A small-molecule ligand and the protein it binds are described below.
Small molecule (SMILES): COC1=CC(=O)c2c(c(COc3ccccc3)c(C)n2C)C1=O

Binding-site contacts:
Ligand atom C19 contacts residue FAD1 of chain 1.L at 3.5 Å.
Ligand atom C37 contacts residue PHE178 of chain 1.B at 3.5 Å (hydrophobic).
Ligand atom C1 contacts residue PRO68 of chain 1.B at 3.7 Å (hydrophobic).
Ligand atom C5 contacts residue FAD1 of chain 1.L at 3.8 Å.
Ligand atom C6 contacts residue TYR128 of chain 1.B at 3.1 Å (hydrophobic).
Ligand atom C12 contacts residue TRP105 of chain 1.D at 3.6 Å (hydrophobic).
Ligand atom C29 contacts residue MET154 of chain 1.D at 3.5 Å (hydrophobic).
Ligand atom N7 contacts residue FAD1 of chain 1.L at 3.6 Å.
Ligand atom C1 contacts residue TYR128 of chain 1.B at 3.1 Å (hydrophobic).
Ligand atom O44 contacts residue TYR128 of chain 1.B at 3.6 Å (h-bond).
Ligand atom C26 contacts residue TYR128 of chain 1.B at 3.6 Å (hydrophobic).
Ligand atom C2 contacts residue FAD1 of chain 1.L at 3.6 Å.
Ligand atom O20 contacts residue HIS161 of chain 1.D at 3.5 Å (h-bond).
Ligand atom C4 contacts residue FAD1 of chain 1.L at 3.5 Å.
Ligand atom C3 contacts residue FAD1 of chain 1.L at 3.6 Å.
Ligand atom C4 contacts residue TYR128 of chain 1.B at 3.8 Å (hydrophobic).
Ligand atom C12 contacts residue FAD1 of chain 1.L at 3.6 Å.
Ligand atom C1 contacts residue TYR126 of chain 1.B at 3.6 Å (hydrophobic).
Ligand atom C45 contacts residue FAD1 of chain 1.L at 3.8 Å.
Ligand atom C28 contacts residue TYR128 of chain 1.B at 3.7 Å (hydrophobic).
Ligand atom O11 contacts residue FAD1 of chain 1.L at 3.6 Å.
Ligand atom C28 contacts residue MET154 of chain 1.D at 3.8 Å (hydrophobic).
Ligand atom C6 contacts residue FAD1 of chain 1.L at 3.5 Å.
Ligand atom C5 contacts residue TYR128 of chain 1.B at 3.5 Å (hydrophobic).
Ligand atom C25 contacts residue TYR128 of chain 1.B at 3.5 Å (hydrophobic).
Ligand atom O10 contacts residue GLY150 of chain 1.D at 3.7 Å.
Ligand atom C9 contacts residue FAD1 of chain 1.L at 3.7 Å.
Ligand atom C28 contacts residue MET131 of chain 1.B at 3.6 Å (hydrophobic).
Ligand atom C1 contacts residue FAD1 of chain 1.L at 3.7 Å.
Ligand atom C45 contacts residue PRO68 of chain 1.B at 3.4 Å (hydrophobic).
Ligand atom C2 contacts residue TYR128 of chain 1.B at 3.5 Å (hydrophobic).
Ligand atom C2 contacts residue TYR126 of chain 1.B at 3.0 Å (hydrophobic).
Ligand atom O10 contacts residue GLY149 of chain 1.D at 3.5 Å.
Ligand atom C3 contacts residue TYR126 of chain 1.B at 3.7 Å (hydrophobic).
Ligand atom O11 contacts residue TYR126 of chain 1.B at 2.6 Å (h-bond).
Ligand atom C24 contacts residue TYR128 of chain 1.B at 3.7 Å (hydrophobic).
Ligand atom C27 contacts residue TYR128 of chain 1.B at 3.6 Å (hydrophobic).
Ligand atom C37 contacts residue FAD1 of chain 1.L at 3.8 Å.
Ligand atom C8 contacts residue FAD1 of chain 1.L at 3.7 Å.
Ligand atom C29 contacts residue TYR128 of chain 1.B at 3.8 Å (hydrophobic).

Sequence of chain 1.B:
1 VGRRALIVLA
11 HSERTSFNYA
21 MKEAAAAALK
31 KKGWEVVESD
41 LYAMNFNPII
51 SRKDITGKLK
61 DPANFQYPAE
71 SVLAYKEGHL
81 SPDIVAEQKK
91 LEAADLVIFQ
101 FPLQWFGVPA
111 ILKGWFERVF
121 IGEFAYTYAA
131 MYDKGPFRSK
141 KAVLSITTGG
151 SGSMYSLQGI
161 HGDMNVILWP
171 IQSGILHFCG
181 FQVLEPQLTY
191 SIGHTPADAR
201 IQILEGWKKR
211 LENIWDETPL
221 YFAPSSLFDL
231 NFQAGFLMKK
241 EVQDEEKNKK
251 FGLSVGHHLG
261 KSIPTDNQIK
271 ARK

Sequence of chain 1.D:
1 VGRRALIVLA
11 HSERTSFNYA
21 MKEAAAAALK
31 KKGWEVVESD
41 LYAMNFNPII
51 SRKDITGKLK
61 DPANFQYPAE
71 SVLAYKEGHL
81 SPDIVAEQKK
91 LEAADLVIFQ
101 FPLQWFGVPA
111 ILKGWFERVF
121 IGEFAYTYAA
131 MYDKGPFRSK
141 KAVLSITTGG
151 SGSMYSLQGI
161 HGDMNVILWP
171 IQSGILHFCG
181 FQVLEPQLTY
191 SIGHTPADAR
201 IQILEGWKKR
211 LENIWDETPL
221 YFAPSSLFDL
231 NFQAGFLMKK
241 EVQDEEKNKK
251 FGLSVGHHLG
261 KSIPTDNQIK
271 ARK